This small molecule binds to this protein.
Small molecule (SMILES): O=P(O)(O)OC[C@H]1O[C@](O)(COP(=O)(O)O)[C@@H](O)[C@@H]1O

Sequence of chain 1.H:
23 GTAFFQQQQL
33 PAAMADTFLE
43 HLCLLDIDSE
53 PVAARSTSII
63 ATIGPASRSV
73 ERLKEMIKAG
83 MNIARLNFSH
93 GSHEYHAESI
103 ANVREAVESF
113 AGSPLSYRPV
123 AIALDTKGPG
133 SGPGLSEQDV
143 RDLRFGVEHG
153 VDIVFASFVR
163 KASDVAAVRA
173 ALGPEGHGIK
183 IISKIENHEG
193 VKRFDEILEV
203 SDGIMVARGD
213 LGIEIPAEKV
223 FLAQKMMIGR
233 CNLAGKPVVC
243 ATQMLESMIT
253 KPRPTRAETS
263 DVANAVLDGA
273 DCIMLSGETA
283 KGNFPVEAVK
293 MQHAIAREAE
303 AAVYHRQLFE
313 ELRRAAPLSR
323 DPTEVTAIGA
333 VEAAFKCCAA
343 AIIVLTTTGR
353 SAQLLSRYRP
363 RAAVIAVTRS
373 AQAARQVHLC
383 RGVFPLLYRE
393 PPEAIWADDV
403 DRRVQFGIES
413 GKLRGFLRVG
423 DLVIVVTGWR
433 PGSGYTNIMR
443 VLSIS

Binding-site contacts:
Ligand atom P2 contacts residue THR348 of chain 1.H at 3.5 Å.
Ligand atom C5 contacts residue GLY434 of chain 1.H at 3.5 Å.
Ligand atom C3 contacts residue ARG432 of chain 1.H at 3.3 Å.
Ligand atom O4P contacts residue SER353 of chain 1.H at 2.7 Å (h-bond).
Ligand atom C6 contacts residue SER353 of chain 1.H at 3.7 Å.
Ligand atom O5P contacts residue SER353 of chain 1.H at 3.6 Å (h-bond).
Ligand atom O5P contacts residue SER435 of chain 1.H at 3.2 Å (h-bond).
Ligand atom O2P contacts residue ARG405 of chain 1.H at 2.8 Å (salt-bridge).
Ligand atom C3 contacts residue GLY434 of chain 1.H at 3.5 Å.
Ligand atom O6 contacts residue THR348 of chain 1.H at 3.6 Å.
Ligand atom C4 contacts residue GLY434 of chain 1.H at 3.3 Å.
Ligand atom O4 contacts residue GLY436 of chain 1.H at 3.7 Å.
Ligand atom C6 contacts residue LEU347 of chain 1.H at 3.6 Å (hydrophobic).
Ligand atom O4 contacts residue THR438 of chain 1.H at 3.5 Å (h-bond).
Ligand atom C6 contacts residue THR438 of chain 1.H at 3.5 Å.
Ligand atom O3 contacts residue GLY430 of chain 1.H at 3.2 Å.
Ligand atom O4P contacts residue ARG352 of chain 1.H at 3.7 Å.
Ligand atom O1 contacts residue GLY434 of chain 1.H at 3.7 Å.
Ligand atom O3 contacts residue TRP398 of chain 1.H at 3.6 Å.
Ligand atom O1P contacts residue ARG405 of chain 1.H at 2.9 Å (salt-bridge).
Ligand atom O2 contacts residue GLY430 of chain 1.H at 3.5 Å (h-bond).
Ligand atom O4 contacts residue GLY434 of chain 1.H at 2.6 Å (h-bond).
Ligand atom O6P contacts residue THR350 of chain 1.H at 2.7 Å (h-bond).
Ligand atom O4P contacts residue THR348 of chain 1.H at 2.5 Å (h-bond).
Ligand atom P1 contacts residue ARG405 of chain 1.H at 3.6 Å.
Ligand atom P2 contacts residue SER435 of chain 1.H at 3.5 Å.
Ligand atom P2 contacts residue SER353 of chain 1.H at 3.6 Å.
Ligand atom O5P contacts residue GLY436 of chain 1.H at 2.9 Å (h-bond).
Ligand atom O4 contacts residue TYR437 of chain 1.H at 2.8 Å (h-bond).
Ligand atom O6P contacts residue SER435 of chain 1.H at 2.8 Å (h-bond).
Ligand atom O6 contacts residue THR349 of chain 1.H at 3.1 Å (h-bond).
Ligand atom O1P contacts residue TRP398 of chain 1.H at 2.8 Å (h-bond).
Ligand atom O5 contacts residue LEU347 of chain 1.H at 3.7 Å.
Ligand atom O2 contacts residue LEU347 of chain 1.H at 3.5 Å.
Ligand atom O3P contacts residue PRO433 of chain 1.H at 3.6 Å.
Ligand atom P2 contacts residue THR349 of chain 1.H at 3.7 Å.
Ligand atom O6P contacts residue THR349 of chain 1.H at 3.3 Å (h-bond).
Ligand atom O3 contacts residue ARG432 of chain 1.H at 2.7 Å (salt-bridge).
Ligand atom O3P contacts residue GLY434 of chain 1.H at 2.8 Å (h-bond).
Ligand atom O6P contacts residue THR348 of chain 1.H at 3.5 Å (h-bond).